A protein and the small-molecule ligand that binds it are described below.
Small molecule (SMILES): CCCN(c1nc(-c2nc(N)cc(N)n2)cs1)c1cc(-c2ccc(S(=O)(=O)N3CCN(C)CC3)cc2C(F)(F)F)ccc1C

Sequence of chain 1.A:
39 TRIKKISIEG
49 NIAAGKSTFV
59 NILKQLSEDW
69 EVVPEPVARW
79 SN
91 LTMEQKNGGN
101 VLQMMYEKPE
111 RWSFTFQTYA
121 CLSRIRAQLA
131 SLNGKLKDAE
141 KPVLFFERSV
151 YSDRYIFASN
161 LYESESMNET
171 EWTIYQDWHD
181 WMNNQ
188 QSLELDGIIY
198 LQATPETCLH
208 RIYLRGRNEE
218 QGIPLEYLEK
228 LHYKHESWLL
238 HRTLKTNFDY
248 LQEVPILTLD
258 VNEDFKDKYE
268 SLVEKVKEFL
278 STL

Binding-site contacts:
Ligand atom C10 contacts residue PHE157 of chain 1.A at 3.6 Å (hydrophobic).
Ligand atom C16 contacts residue TYR224 of chain 1.A at 3.5 Å (hydrophobic).
Ligand atom C12 contacts residue TYR224 of chain 1.A at 3.6 Å (hydrophobic).
Ligand atom F1 contacts residue PRO221 of chain 1.A at 3.2 Å.
Ligand atom O1 contacts residue LYS227 of chain 1.A at 3.4 Å (salt-bridge).
Ligand atom C23 contacts residue TYR224 of chain 1.A at 3.6 Å (hydrophobic).
Ligand atom C1 contacts residue TYR106 of chain 1.A at 3.6 Å (hydrophobic).
Ligand atom C28 contacts residue TYR106 of chain 1.A at 3.6 Å (hydrophobic).
Ligand atom C9 contacts residue GLN117 of chain 1.A at 3.7 Å.
Ligand atom N2 contacts residue PHE116 of chain 1.A at 3.6 Å.
Ligand atom C10 contacts residue GLN117 of chain 1.A at 3.4 Å.
Ligand atom C8 contacts residue ASP153 of chain 1.A at 3.7 Å.
Ligand atom N4 contacts residue VAL75 of chain 1.A at 3.6 Å.
Ligand atom F2 contacts residue ILE220 of chain 1.A at 3.4 Å.
Ligand atom C9 contacts residue PHE157 of chain 1.A at 3.6 Å (hydrophobic).
Ligand atom N5 contacts residue PHE157 of chain 1.A at 3.8 Å.
Ligand atom C15 contacts residue TYR224 of chain 1.A at 3.7 Å (hydrophobic).
Ligand atom S2 contacts residue TYR224 of chain 1.A at 3.7 Å.
Ligand atom O1 contacts residue SER164 of chain 1.A at 3.4 Å (h-bond).
Ligand atom S1 contacts residue TYR224 of chain 1.A at 3.7 Å.
Ligand atom C29 contacts residue LEU102 of chain 1.A at 3.8 Å (hydrophobic).
Ligand atom N5 contacts residue GLN117 of chain 1.A at 3.0 Å (h-bond).
Ligand atom N4 contacts residue ARG148 of chain 1.A at 3.4 Å (salt-bridge).
Ligand atom C29 contacts residue TYR106 of chain 1.A at 3.6 Å (hydrophobic).
Ligand atom N5 contacts residue ASP153 of chain 1.A at 3.0 Å (salt-bridge).
Ligand atom C27 contacts residue TYR106 of chain 1.A at 3.6 Å (hydrophobic).
Ligand atom O2 contacts residue TYR224 of chain 1.A at 3.2 Å.
Ligand atom C5 contacts residue PHE157 of chain 1.A at 3.5 Å (hydrophobic).
Ligand atom N4 contacts residue GLU73 of chain 1.A at 3.2 Å (salt-bridge).
Ligand atom C6 contacts residue PHE157 of chain 1.A at 3.4 Å (hydrophobic).
Ligand atom C5 contacts residue PHE116 of chain 1.A at 3.4 Å (hydrophobic).
Ligand atom C10 contacts residue PHE116 of chain 1.A at 3.4 Å (hydrophobic).
Ligand atom O1 contacts residue ASN160 of chain 1.A at 3.5 Å (h-bond).
Ligand atom C29 contacts residue MET105 of chain 1.A at 3.7 Å (hydrophobic).
Ligand atom C8 contacts residue PHE157 of chain 1.A at 3.7 Å (hydrophobic).
Ligand atom N6 contacts residue PHE157 of chain 1.A at 3.3 Å.
Ligand atom C16 contacts residue ASN160 of chain 1.A at 3.6 Å.
Ligand atom C17 contacts residue TYR224 of chain 1.A at 3.4 Å (hydrophobic).
Ligand atom N6 contacts residue GLN117 of chain 1.A at 3.0 Å (h-bond).
Ligand atom C3 contacts residue TYR106 of chain 1.A at 3.5 Å (hydrophobic).